Sequence of chain 1.B:
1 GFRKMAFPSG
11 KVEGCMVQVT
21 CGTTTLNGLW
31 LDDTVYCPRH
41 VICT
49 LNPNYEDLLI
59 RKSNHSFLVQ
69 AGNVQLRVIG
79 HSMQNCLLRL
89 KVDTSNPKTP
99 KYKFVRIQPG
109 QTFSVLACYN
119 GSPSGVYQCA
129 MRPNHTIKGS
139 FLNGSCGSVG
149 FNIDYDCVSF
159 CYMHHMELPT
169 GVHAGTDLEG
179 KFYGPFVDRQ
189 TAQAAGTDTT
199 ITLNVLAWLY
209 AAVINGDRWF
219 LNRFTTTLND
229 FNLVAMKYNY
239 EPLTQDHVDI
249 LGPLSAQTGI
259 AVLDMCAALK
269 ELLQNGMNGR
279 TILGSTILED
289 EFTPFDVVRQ

This small molecule binds to this protein.
Small molecule (SMILES): CC(C)C[C@H](NC(=O)OCc1ccccc1)C(=O)N[C@H](CO)C[C@@H]1CCNC1=O

Binding-site contacts:
Ligand atom C29 contacts residue GLU165 of chain 1.B at 3.6 Å.
Ligand atom C16 contacts residue GLN188 of chain 1.B at 3.6 Å.
Ligand atom C2 contacts residue GLU165 of chain 1.B at 3.9 Å.
Ligand atom O8 contacts residue GLN188 of chain 1.B at 2.1 Å (h-bond).
Ligand atom C20 contacts residue CYS144 of chain 1.B at 2.8 Å (hydrophobic).
Ligand atom O22 contacts residue GLY142 of chain 1.B at 3.5 Å (h-bond).
Ligand atom C7 contacts residue GLU165 of chain 1.B at 3.2 Å.
Ligand atom O30 contacts residue PHE139 of chain 1.B at 3.4 Å.
Ligand atom C17 contacts residue GLN188 of chain 1.B at 3.7 Å.
Ligand atom C3 contacts residue GLU165 of chain 1.B at 3.8 Å.
Ligand atom N19 contacts residue CYS144 of chain 1.B at 3.3 Å (h-bond).
Ligand atom O30 contacts residue GLU165 of chain 1.B at 3.6 Å.
Ligand atom C21 contacts residue HIS163 of chain 1.B at 3.9 Å.
Ligand atom N11 contacts residue GLN188 of chain 1.B at 1.4 Å (h-bond).
Ligand atom C15 contacts residue HIS163 of chain 1.B at 3.6 Å.
Ligand atom O18 contacts residue GLN188 of chain 1.B at 3.8 Å.
Ligand atom C9 contacts residue GLN188 of chain 1.B at 2.0 Å.
Ligand atom C12 contacts residue GLN188 of chain 1.B at 2.6 Å.
Ligand atom N28 contacts residue PHE139 of chain 1.B at 3.3 Å (h-bond).
Ligand atom O22 contacts residue SER143 of chain 1.B at 3.8 Å.
Ligand atom O22 contacts residue CYS144 of chain 1.B at 2.7 Å (h-bond).
Ligand atom C14 contacts residue GLN188 of chain 1.B at 3.5 Å.
Ligand atom C29 contacts residue HIS162 of chain 1.B at 3.6 Å.
Ligand atom C17 contacts residue HIS163 of chain 1.B at 3.9 Å.
Ligand atom O30 contacts residue HIS162 of chain 1.B at 2.6 Å (h-bond).
Ligand atom O10 contacts residue MET164 of chain 1.B at 3.6 Å.
Ligand atom C24 contacts residue HIS162 of chain 1.B at 3.7 Å.
Ligand atom C13 contacts residue GLN188 of chain 1.B at 3.2 Å.
Ligand atom O10 contacts residue GLU165 of chain 1.B at 3.1 Å (salt-bridge).
Ligand atom O10 contacts residue GLN188 of chain 1.B at 3.2 Å (h-bond).
Ligand atom C7 contacts residue GLN188 of chain 1.B at 3.6 Å.
Ligand atom C26 contacts residue ASN141 of chain 1.B at 3.7 Å.
Ligand atom C21 contacts residue HIS40 of chain 1.B at 3.7 Å.
Ligand atom C20 contacts residue HIS163 of chain 1.B at 3.8 Å.
Ligand atom C21 contacts residue CYS144 of chain 1.B at 1.8 Å (hydrophobic).
Ligand atom C29 contacts residue PHE139 of chain 1.B at 3.8 Å (hydrophobic).
Ligand atom C24 contacts residue CYS144 of chain 1.B at 3.1 Å (hydrophobic).
Ligand atom N19 contacts residue HIS163 of chain 1.B at 3.0 Å (h-bond).
Ligand atom N28 contacts residue GLU165 of chain 1.B at 3.3 Å (salt-bridge).
Ligand atom O30 contacts residue HIS171 of chain 1.B at 3.4 Å.